Binding-site contacts:
Ligand atom PB contacts residue GLY649 of chain 1.D at 3.8 Å.
Ligand atom O2B contacts residue ASN833 of chain 1.D at 3.5 Å (h-bond).
Ligand atom PB contacts residue CA1 of chain 1.L at 3.4 Å.
Ligand atom O2G contacts residue ARG786 of chain 1.D at 3.1 Å (salt-bridge).
Ligand atom O1B contacts residue VAL646 of chain 1.D at 3.1 Å (h-bond).
Ligand atom O1B contacts residue ASP882 of chain 1.D at 3.1 Å (salt-bridge).
Ligand atom PG contacts residue CA1 of chain 1.L at 3.6 Å.
Ligand atom C5' contacts residue ASP882 of chain 1.D at 3.3 Å.
Ligand atom O2A contacts residue LYS829 of chain 1.D at 2.7 Å (salt-bridge).
Ligand atom O1B contacts residue GLY649 of chain 1.D at 3.1 Å (h-bond).
Ligand atom C2 contacts residue ASN833 of chain 1.D at 3.8 Å.
Ligand atom O1G contacts residue ASP645 of chain 1.D at 3.6 Å.
Ligand atom PA contacts residue CA1 of chain 1.L at 3.6 Å.
Ligand atom C2' contacts residue TYR650 of chain 1.D at 3.4 Å (hydrophobic).
Ligand atom O3G contacts residue ALA647 of chain 1.D at 3.4 Å.
Ligand atom O3' contacts residue GLY649 of chain 1.D at 3.5 Å (h-bond).
Ligand atom O3G contacts residue ARG786 of chain 1.D at 3.4 Å (salt-bridge).
Ligand atom O2B contacts residue GLY649 of chain 1.D at 3.4 Å (h-bond).
Ligand atom O1G contacts residue VAL646 of chain 1.D at 3.4 Å (h-bond).
Ligand atom C2' contacts residue ASN833 of chain 1.D at 3.7 Å.
Ligand atom C8 contacts residue ASN833 of chain 1.D at 3.7 Å.
Ligand atom C3' contacts residue ASN833 of chain 1.D at 3.5 Å.
Ligand atom O3B contacts residue ARG786 of chain 1.D at 3.6 Å (salt-bridge).
Ligand atom O2B contacts residue SER648 of chain 1.D at 3.2 Å.
Ligand atom O1A contacts residue ASP882 of chain 1.D at 3.2 Å (salt-bridge).
Ligand atom O3' contacts residue ASN833 of chain 1.D at 3.5 Å (h-bond).
Ligand atom N7 contacts residue ASN833 of chain 1.D at 3.8 Å.
Ligand atom O1A contacts residue ASP645 of chain 1.D at 3.8 Å.
Ligand atom O1B contacts residue CA1 of chain 1.L at 2.1 Å.
Ligand atom O3B contacts residue LYS829 of chain 1.D at 3.7 Å.
Ligand atom O3' contacts residue PRO651 of chain 1.D at 3.7 Å.
Ligand atom O3G contacts residue SER648 of chain 1.D at 2.6 Å (h-bond).
Ligand atom PA contacts residue LYS829 of chain 1.D at 3.7 Å.
Ligand atom O3' contacts residue TYR650 of chain 1.D at 2.8 Å (h-bond).
Ligand atom O3A contacts residue ASN833 of chain 1.D at 3.6 Å.
Ligand atom N3 contacts residue TYR836 of chain 1.D at 3.7 Å.
Ligand atom O1B contacts residue SER648 of chain 1.D at 3.5 Å (h-bond).
Ligand atom O3A contacts residue LYS829 of chain 1.D at 3.4 Å.
Ligand atom O1A contacts residue CA1 of chain 1.L at 2.2 Å.
Ligand atom O1G contacts residue CA1 of chain 1.L at 2.3 Å.

Sequence of chain 1.D:
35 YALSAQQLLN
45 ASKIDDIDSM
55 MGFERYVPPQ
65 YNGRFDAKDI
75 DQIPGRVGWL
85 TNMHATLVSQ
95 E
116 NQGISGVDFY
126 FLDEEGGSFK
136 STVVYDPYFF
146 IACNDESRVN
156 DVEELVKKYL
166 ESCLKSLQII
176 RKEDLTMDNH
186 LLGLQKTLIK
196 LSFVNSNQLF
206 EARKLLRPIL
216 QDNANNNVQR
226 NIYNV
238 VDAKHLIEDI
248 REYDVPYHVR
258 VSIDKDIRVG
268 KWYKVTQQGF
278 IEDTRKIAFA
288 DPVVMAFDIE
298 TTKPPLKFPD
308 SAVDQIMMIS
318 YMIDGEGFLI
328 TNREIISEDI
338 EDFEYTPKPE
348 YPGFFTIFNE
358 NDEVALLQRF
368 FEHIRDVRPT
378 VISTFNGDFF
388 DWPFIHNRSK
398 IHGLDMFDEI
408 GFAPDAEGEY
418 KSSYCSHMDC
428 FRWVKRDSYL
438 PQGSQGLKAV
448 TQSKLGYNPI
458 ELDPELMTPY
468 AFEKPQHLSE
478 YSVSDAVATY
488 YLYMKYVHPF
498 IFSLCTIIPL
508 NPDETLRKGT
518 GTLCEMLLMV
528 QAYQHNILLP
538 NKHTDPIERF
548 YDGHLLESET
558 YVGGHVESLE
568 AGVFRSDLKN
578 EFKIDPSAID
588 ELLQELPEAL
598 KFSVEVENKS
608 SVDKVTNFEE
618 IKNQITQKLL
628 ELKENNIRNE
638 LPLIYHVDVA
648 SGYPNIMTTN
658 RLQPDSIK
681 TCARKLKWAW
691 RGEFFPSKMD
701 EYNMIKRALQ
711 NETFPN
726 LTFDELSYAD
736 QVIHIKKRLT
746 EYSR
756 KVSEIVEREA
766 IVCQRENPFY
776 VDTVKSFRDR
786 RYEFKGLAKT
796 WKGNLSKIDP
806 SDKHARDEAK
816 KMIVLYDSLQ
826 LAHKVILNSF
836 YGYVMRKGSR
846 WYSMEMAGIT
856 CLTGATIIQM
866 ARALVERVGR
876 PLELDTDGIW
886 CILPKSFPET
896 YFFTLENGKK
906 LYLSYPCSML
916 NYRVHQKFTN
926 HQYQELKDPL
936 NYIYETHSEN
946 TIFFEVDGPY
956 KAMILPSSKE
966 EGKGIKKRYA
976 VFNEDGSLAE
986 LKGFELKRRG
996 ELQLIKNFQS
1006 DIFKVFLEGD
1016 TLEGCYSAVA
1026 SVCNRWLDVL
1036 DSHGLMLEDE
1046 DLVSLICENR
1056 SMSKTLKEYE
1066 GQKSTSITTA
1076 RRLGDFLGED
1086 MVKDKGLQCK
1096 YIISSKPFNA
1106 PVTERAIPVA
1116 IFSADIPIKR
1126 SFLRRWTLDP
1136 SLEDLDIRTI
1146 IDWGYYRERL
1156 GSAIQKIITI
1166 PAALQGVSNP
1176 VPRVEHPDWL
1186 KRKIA

The protein below binds the small molecule below.
Small molecule (SMILES): Nc1ncnc2c1ncn2[C@H]1C[C@H](O)[C@@H](CO[P](=O)(O)O[P](=O)(O)OP(=O)(O)O)O1